This small molecule binds to this protein.
Small molecule (SMILES): CC(=O)N[C@H]1[C@H](O[C@H]2[C@H](O)[C@@H](NC(C)=O)CO[C@@H]2CO)O[C@H](CO)[C@@H](O[C@@H]2O[C@H](CO)[C@@H](O[C@@H]3O[C@H](CO)[C@@H](O[C@H]4O[C@H](CO)[C@@H](O[C@@H]5O[C@H](CO)[C@@H](O)[C@H](O)[C@@H]5O)[C@H](O)[C@@H]4O)[C@H](O)[C@@H]3O)[C@H](O)[C@@H]2O)[C@@H]1O

Binding-site contacts:
Ligand atom N2 contacts residue ASN204 of chain 1.A at 2.9 Å (h-bond).
Ligand atom O6 contacts residue SER76 of chain 1.A at 4.5 Å.
Ligand atom C3 contacts residue ASN204 of chain 1.A at 3.8 Å.
Ligand atom C4 contacts residue ASN204 of chain 1.A at 4.3 Å.
Ligand atom C2 contacts residue ASN204 of chain 1.A at 2.4 Å.
Ligand atom C8 contacts residue ALA243 of chain 1.A at 4.2 Å (hydrophobic).
Ligand atom O5 contacts residue ASP205 of chain 1.A at 3.4 Å (salt-bridge).
Ligand atom C3 contacts residue SER77 of chain 1.A at 4.0 Å.
Ligand atom O7 contacts residue LEU93 of chain 1.A at 4.0 Å.
Ligand atom O6 contacts residue GLU209 of chain 1.A at 4.4 Å.
Ligand atom O5 contacts residue TRP208 of chain 1.A at 3.7 Å.
Ligand atom C8 contacts residue GLU214 of chain 1.A at 3.9 Å.
Ligand atom C8 contacts residue TRP208 of chain 1.A at 4.4 Å (hydrophobic).
Ligand atom C6 contacts residue TRP208 of chain 1.A at 3.7 Å (hydrophobic).
Ligand atom C2 contacts residue SER77 of chain 1.A at 4.2 Å.
Ligand atom C1 contacts residue ASP205 of chain 1.A at 4.2 Å.
Ligand atom C6 contacts residue SER77 of chain 1.A at 4.1 Å.
Ligand atom C8 contacts residue GLN244 of chain 1.A at 3.3 Å.
Ligand atom C5 contacts residue ASP205 of chain 1.A at 4.1 Å.
Ligand atom C7 contacts residue GLN244 of chain 1.A at 4.1 Å.
Ligand atom O7 contacts residue TRP208 of chain 1.A at 3.6 Å.
Ligand atom C7 contacts residue ASN204 of chain 1.A at 3.4 Å.
Ligand atom C6 contacts residue ASP205 of chain 1.A at 3.8 Å.
Ligand atom O6 contacts residue SER77 of chain 1.A at 3.9 Å.
Ligand atom C1 contacts residue ASN204 of chain 1.A at 1.4 Å.
Ligand atom C5 contacts residue ASN204 of chain 1.A at 3.7 Å.
Ligand atom O7 contacts residue GLN244 of chain 1.A at 3.9 Å.
Ligand atom O6 contacts residue LYS75 of chain 1.A at 4.3 Å.
Ligand atom C7 contacts residue TRP208 of chain 1.A at 4.3 Å (hydrophobic).
Ligand atom O6 contacts residue ASP205 of chain 1.A at 2.9 Å (salt-bridge).
Ligand atom O6 contacts residue SER77 of chain 1.A at 4.2 Å.
Ligand atom C7 contacts residue LEU93 of chain 1.A at 4.2 Å (hydrophobic).
Ligand atom C8 contacts residue LEU93 of chain 1.A at 3.8 Å (hydrophobic).
Ligand atom O4 contacts residue LYS75 of chain 1.A at 4.3 Å.
Ligand atom O3 contacts residue SER77 of chain 1.A at 2.9 Å (h-bond).
Ligand atom O7 contacts residue ASN204 of chain 1.A at 3.6 Å.
Ligand atom C5 contacts residue TRP208 of chain 1.A at 3.7 Å (hydrophobic).
Ligand atom O2 contacts residue SER77 of chain 1.A at 3.3 Å.
Ligand atom C1 contacts residue TRP208 of chain 1.A at 3.8 Å (hydrophobic).
Ligand atom O5 contacts residue ASN204 of chain 1.A at 2.4 Å (h-bond).

Sequence of chain 1.A:
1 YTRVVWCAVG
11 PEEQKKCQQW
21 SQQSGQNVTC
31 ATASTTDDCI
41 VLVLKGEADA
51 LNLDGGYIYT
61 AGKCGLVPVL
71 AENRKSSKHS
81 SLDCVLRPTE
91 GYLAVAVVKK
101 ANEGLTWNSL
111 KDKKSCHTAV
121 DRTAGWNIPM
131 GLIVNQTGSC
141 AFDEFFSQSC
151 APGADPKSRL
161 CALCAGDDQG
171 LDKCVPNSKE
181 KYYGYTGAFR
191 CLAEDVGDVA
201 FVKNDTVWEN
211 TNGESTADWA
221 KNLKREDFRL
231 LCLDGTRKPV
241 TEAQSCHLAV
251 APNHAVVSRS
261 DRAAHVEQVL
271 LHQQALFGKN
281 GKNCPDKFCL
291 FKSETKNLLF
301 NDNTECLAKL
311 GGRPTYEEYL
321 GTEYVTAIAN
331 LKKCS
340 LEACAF